Binding-site contacts:
Ligand atom C7 contacts residue VAL297 of chain 2.A at 4.0 Å (hydrophobic).
Ligand atom O6 contacts residue LYS299 of chain 2.A at 3.6 Å.
Ligand atom C6 contacts residue ASN298 of chain 2.A at 4.3 Å.
Ligand atom O5 contacts residue ASN298 of chain 2.A at 3.8 Å.
Ligand atom C8 contacts residue SER45 of chain 2.A at 3.9 Å.
Ligand atom N2 contacts residue ASN285 of chain 2.A at 3.0 Å (h-bond).
Ligand atom C8 contacts residue VAL297 of chain 2.A at 3.8 Å (hydrophobic).
Ligand atom O6 contacts residue ASN298 of chain 2.A at 3.4 Å (h-bond).
Ligand atom C8 contacts residue ASN285 of chain 2.A at 4.0 Å.
Ligand atom C4 contacts residue ASN285 of chain 2.A at 4.2 Å.
Ligand atom C7 contacts residue ASN285 of chain 2.A at 3.1 Å.
Ligand atom C1 contacts residue ASN285 of chain 2.A at 1.5 Å.
Ligand atom C5 contacts residue ASN298 of chain 2.A at 4.1 Å.
Ligand atom C2 contacts residue VAL297 of chain 2.A at 3.9 Å (hydrophobic).
Ligand atom N2 contacts residue VAL297 of chain 2.A at 3.4 Å (h-bond).
Ligand atom O5 contacts residue ASN285 of chain 2.A at 2.4 Å (h-bond).
Ligand atom C1 contacts residue ASN298 of chain 2.A at 4.2 Å.
Ligand atom C2 contacts residue ASN285 of chain 2.A at 2.5 Å.
Ligand atom O7 contacts residue ASN285 of chain 2.A at 3.3 Å (h-bond).
Ligand atom C8 contacts residue ASN296 of chain 2.A at 4.3 Å.
Ligand atom C5 contacts residue ASN285 of chain 2.A at 3.7 Å.
Ligand atom C3 contacts residue ASN285 of chain 2.A at 3.9 Å.
Ligand atom C1 contacts residue VAL297 of chain 2.A at 3.5 Å (hydrophobic).

Sequence of chain 2.A:
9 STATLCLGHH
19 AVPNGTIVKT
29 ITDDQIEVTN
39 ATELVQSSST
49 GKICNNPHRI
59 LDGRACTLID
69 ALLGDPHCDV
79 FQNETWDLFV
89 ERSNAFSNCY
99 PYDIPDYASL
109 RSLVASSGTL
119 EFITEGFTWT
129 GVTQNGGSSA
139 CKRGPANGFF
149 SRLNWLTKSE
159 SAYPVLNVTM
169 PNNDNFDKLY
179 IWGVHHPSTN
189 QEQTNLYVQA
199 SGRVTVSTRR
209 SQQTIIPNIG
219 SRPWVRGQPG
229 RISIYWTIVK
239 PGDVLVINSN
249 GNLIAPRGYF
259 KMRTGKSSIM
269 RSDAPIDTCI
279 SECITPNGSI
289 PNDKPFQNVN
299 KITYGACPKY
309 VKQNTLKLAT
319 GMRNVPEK

This small molecule binds to this protein.
Small molecule (SMILES): CC(=O)N[C@H]1[C@H](O[C@H]2[C@H](O)[C@@H](NC(C)=O)CO[C@@H]2CO)O[C@H](CO)[C@@H](O)[C@@H]1O